Sequence of chain 1.A:
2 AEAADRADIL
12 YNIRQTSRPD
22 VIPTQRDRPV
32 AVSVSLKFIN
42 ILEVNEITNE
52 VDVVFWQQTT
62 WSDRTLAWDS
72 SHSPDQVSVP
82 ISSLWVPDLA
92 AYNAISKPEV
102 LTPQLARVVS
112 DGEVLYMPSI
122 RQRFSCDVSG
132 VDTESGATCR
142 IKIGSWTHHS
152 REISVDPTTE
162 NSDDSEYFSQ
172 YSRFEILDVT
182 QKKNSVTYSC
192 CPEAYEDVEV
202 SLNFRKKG

A protein and the small-molecule ligand that binds it are described below.
Small molecule (SMILES): [H]/N=C1/NCCN1Cc1ccc(Cl)nc1

Binding-site contacts:
Ligand atom N2 contacts residue TYR196 of chain 1.A at 3.9 Å.
Ligand atom C2 contacts residue TRP147 of chain 1.A at 3.6 Å (hydrophobic).
Ligand atom N6 contacts residue TRP147 of chain 1.A at 3.7 Å.
Ligand atom C8 contacts residue THR148 of chain 1.A at 4.5 Å.
Ligand atom C1 contacts residue TRP147 of chain 1.A at 3.5 Å (hydrophobic).
Ligand atom C4 contacts residue THR148 of chain 1.A at 4.0 Å.
Ligand atom C3 contacts residue CYS191 of chain 1.A at 3.8 Å (hydrophobic).
Ligand atom C8 contacts residue TYR196 of chain 1.A at 4.4 Å (hydrophobic).
Ligand atom N2 contacts residue TYR93 of chain 1.A at 2.7 Å (h-bond).
Ligand atom C7 contacts residue CYS192 of chain 1.A at 3.9 Å (hydrophobic).
Ligand atom N2 contacts residue SER146 of chain 1.A at 3.6 Å.
Ligand atom C6 contacts residue THR148 of chain 1.A at 4.4 Å.
Ligand atom C5 contacts residue TRP147 of chain 1.A at 3.1 Å (hydrophobic).
Ligand atom N3 contacts residue TYR189 of chain 1.A at 4.4 Å.
Ligand atom C7 contacts residue TRP147 of chain 1.A at 4.0 Å (hydrophobic).
Ligand atom C7 contacts residue THR148 of chain 1.A at 4.4 Å.
Ligand atom C3 contacts residue TRP147 of chain 1.A at 4.5 Å (hydrophobic).
Ligand atom C6 contacts residue TRP147 of chain 1.A at 3.1 Å (hydrophobic).
Ligand atom C9 contacts residue CYS192 of chain 1.A at 4.5 Å (hydrophobic).
Ligand atom C9 contacts residue TYR196 of chain 1.A at 3.5 Å (hydrophobic).
Ligand atom C1 contacts residue TYR93 of chain 1.A at 3.3 Å (hydrophobic).
Ligand atom N6 contacts residue THR148 of chain 1.A at 3.8 Å.
Ligand atom N4 contacts residue TYR93 of chain 1.A at 3.3 Å (h-bond).
Ligand atom C2 contacts residue TYR93 of chain 1.A at 4.4 Å (hydrophobic).
Ligand atom C6 contacts residue TYR196 of chain 1.A at 4.1 Å (hydrophobic).
Ligand atom N4 contacts residue TRP147 of chain 1.A at 3.3 Å.
Ligand atom N3 contacts residue CYS191 of chain 1.A at 4.5 Å.
Ligand atom N2 contacts residue TYR189 of chain 1.A at 4.4 Å.
Ligand atom N4 contacts residue TYR189 of chain 1.A at 4.3 Å.
Ligand atom N2 contacts residue TRP147 of chain 1.A at 3.0 Å (h-bond).
Ligand atom C1 contacts residue TYR189 of chain 1.A at 4.2 Å (hydrophobic).
Ligand atom C7 contacts residue TYR196 of chain 1.A at 3.4 Å (hydrophobic).
Ligand atom C3 contacts residue TYR189 of chain 1.A at 4.4 Å (hydrophobic).
Ligand atom N3 contacts residue TRP147 of chain 1.A at 3.6 Å (h-bond).
Ligand atom C9 contacts residue CYS191 of chain 1.A at 4.3 Å (hydrophobic).
Ligand atom CL1 contacts residue THR148 of chain 1.A at 4.2 Å.
Ligand atom C5 contacts residue THR148 of chain 1.A at 4.4 Å.
Ligand atom C6 contacts residue CYS192 of chain 1.A at 4.4 Å (hydrophobic).
Ligand atom C9 contacts residue TRP147 of chain 1.A at 3.2 Å (hydrophobic).
Ligand atom C2 contacts residue TYR189 of chain 1.A at 4.2 Å (hydrophobic).